Sequence of chain 1.C:
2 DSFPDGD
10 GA

Binding-site contacts:
Ligand atom O contacts residue SER77 of chain 1.A at 3.2 Å.
Ligand atom O2 contacts residue TYR259 of chain 1.A at 2.7 Å (h-bond).
Ligand atom S contacts residue TYR259 of chain 1.A at 3.5 Å (h-bond).
Ligand atom CB contacts residue GLY10 of chain 1.C at 3.6 Å.
Ligand atom CG contacts residue PHE78 of chain 1.A at 3.4 Å (hydrophobic).
Ligand atom CD2 contacts residue ARG91 of chain 1.A at 3.4 Å.
Ligand atom O1 contacts residue LYS273 of chain 1.A at 3.0 Å (salt-bridge).
Ligand atom O2 contacts residue ARG91 of chain 1.A at 3.2 Å (salt-bridge).
Ligand atom OD1 contacts residue ASP8 of chain 1.C at 3.1 Å (salt-bridge).
Ligand atom C contacts residue ASP80 of chain 1.A at 3.7 Å.
Ligand atom CB contacts residue PHE78 of chain 1.A at 3.2 Å (hydrophobic).
Ligand atom ND2 contacts residue SER77 of chain 1.A at 3.8 Å.
Ligand atom O contacts residue PHE78 of chain 1.A at 2.9 Å (h-bond).
Ligand atom CE1 contacts residue ARG91 of chain 1.A at 3.6 Å.
Ligand atom S contacts residue ARG91 of chain 1.A at 3.5 Å (salt-bridge).
Ligand atom N contacts residue ASP80 of chain 1.A at 3.0 Å (salt-bridge).
Ligand atom CD1 contacts residue GLY10 of chain 1.C at 3.5 Å.
Ligand atom OXT contacts residue PHE78 of chain 1.A at 3.4 Å.
Ligand atom N contacts residue LYS82 of chain 1.A at 3.8 Å.
Ligand atom O1 contacts residue TYR259 of chain 1.A at 2.9 Å (h-bond).
Ligand atom OXT contacts residue THR76 of chain 1.A at 3.1 Å (h-bond).
Ligand atom O contacts residue PHE78 of chain 1.A at 3.7 Å.
Ligand atom O contacts residue LYS82 of chain 1.A at 2.9 Å (salt-bridge).
Ligand atom O3 contacts residue ARG91 of chain 1.A at 3.2 Å (salt-bridge).
Ligand atom O contacts residue SER79 of chain 1.A at 3.7 Å.
Ligand atom O contacts residue VAL81 of chain 1.A at 3.8 Å.
Ligand atom O2 contacts residue ILE257 of chain 1.A at 3.4 Å.
Ligand atom CD1 contacts residue ARG91 of chain 1.A at 3.6 Å.
Ligand atom C contacts residue LYS82 of chain 1.A at 3.7 Å.
Ligand atom CA contacts residue ASP80 of chain 1.A at 3.5 Å.
Ligand atom O contacts residue LYS82 of chain 1.A at 3.4 Å.
Ligand atom O contacts residue SER79 of chain 1.A at 3.4 Å.
Ligand atom CB contacts residue ARG91 of chain 1.A at 3.6 Å.
Ligand atom CE2 contacts residue ARG91 of chain 1.A at 3.6 Å.
Ligand atom C contacts residue LYS82 of chain 1.A at 3.5 Å.
Ligand atom CA contacts residue PHE78 of chain 1.A at 3.5 Å (hydrophobic).
Ligand atom CG contacts residue ARG91 of chain 1.A at 3.4 Å.
Ligand atom CZ contacts residue ARG91 of chain 1.A at 3.4 Å.
Ligand atom N contacts residue PHE78 of chain 1.A at 2.8 Å (h-bond).
Ligand atom O contacts residue LYS82 of chain 1.A at 3.3 Å.

This small molecule binds to this protein.
Small molecule (SMILES): CC(C)C[C@H](NC(=O)[C@H](CC(N)=O)NC(=O)[C@H](C)NC(=O)CNC(=O)[C@H](Cc1ccc(OS(=O)(=O)O)cc1)NC(=O)[C@H](CC(=O)O)NC(=O)CN)C(=O)N[C@@H](CCC(=O)O)C(=O)O

Sequence of chain 1.A:
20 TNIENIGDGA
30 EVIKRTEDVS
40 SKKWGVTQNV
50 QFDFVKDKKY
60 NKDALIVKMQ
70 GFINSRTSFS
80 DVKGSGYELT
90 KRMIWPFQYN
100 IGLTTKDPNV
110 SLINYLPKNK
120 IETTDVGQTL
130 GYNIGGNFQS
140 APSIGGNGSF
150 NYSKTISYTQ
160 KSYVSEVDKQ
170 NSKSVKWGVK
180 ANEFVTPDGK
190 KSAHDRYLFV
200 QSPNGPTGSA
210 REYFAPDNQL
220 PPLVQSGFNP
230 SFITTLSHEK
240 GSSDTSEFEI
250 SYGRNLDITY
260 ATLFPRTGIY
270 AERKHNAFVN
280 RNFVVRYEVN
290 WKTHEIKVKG